Sequence of chain 1.A:
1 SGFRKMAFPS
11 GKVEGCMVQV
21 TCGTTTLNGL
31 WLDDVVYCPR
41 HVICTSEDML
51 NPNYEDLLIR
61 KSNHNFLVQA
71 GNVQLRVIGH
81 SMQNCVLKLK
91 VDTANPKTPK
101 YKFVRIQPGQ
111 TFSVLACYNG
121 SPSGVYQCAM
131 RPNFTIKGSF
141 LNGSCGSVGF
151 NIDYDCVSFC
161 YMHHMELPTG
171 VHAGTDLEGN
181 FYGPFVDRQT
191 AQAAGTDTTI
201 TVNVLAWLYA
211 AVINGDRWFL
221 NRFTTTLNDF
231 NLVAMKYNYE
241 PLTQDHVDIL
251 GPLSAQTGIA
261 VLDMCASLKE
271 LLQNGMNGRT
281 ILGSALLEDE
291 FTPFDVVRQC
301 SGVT

Sequence of chain 2.A:
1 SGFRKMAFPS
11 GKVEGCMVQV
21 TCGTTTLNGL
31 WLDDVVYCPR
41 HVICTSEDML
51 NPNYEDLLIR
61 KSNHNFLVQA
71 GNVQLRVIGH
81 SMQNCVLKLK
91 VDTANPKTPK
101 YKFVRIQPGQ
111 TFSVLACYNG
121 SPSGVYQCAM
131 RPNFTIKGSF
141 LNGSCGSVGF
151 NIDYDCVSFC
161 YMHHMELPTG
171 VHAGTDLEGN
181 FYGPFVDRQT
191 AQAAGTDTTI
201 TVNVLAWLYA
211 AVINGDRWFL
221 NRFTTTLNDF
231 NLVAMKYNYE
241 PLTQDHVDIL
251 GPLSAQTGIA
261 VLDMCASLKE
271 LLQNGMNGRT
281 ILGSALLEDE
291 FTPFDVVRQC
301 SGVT

Binding-site contacts:
Ligand atom O contacts residue ASN142 of chain 2.A at 3.5 Å.
Ligand atom N2 contacts residue GLU166 of chain 2.A at 3.1 Å (salt-bridge).
Ligand atom N2 contacts residue PHE140 of chain 2.A at 3.3 Å (h-bond).
Ligand atom C6 contacts residue HIS41 of chain 2.A at 3.5 Å.
Ligand atom C2 contacts residue HIS41 of chain 2.A at 3.6 Å.
Ligand atom C3 contacts residue ARG188 of chain 2.A at 3.8 Å.
Ligand atom C19 contacts residue LEU141 of chain 2.A at 3.8 Å (hydrophobic).
Ligand atom C12 contacts residue LEU141 of chain 2.A at 3.8 Å (hydrophobic).
Ligand atom C13 contacts residue HIS163 of chain 2.A at 3.6 Å.
Ligand atom C18 contacts residue ASN142 of chain 2.A at 3.5 Å.
Ligand atom C12 contacts residue HIS163 of chain 2.A at 3.9 Å.
Ligand atom C9 contacts residue HIS164 of chain 2.A at 3.9 Å.
Ligand atom O1 contacts residue SER144 of chain 2.A at 3.9 Å.
Ligand atom C4 contacts residue HIS41 of chain 2.A at 3.7 Å.
Ligand atom O1 contacts residue PHE140 of chain 2.A at 3.4 Å.
Ligand atom C contacts residue HIS41 of chain 2.A at 3.9 Å.
Ligand atom C14 contacts residue LEU141 of chain 2.A at 3.7 Å (hydrophobic).
Ligand atom C2 contacts residue ASP187 of chain 2.A at 3.6 Å.
Ligand atom O1 contacts residue HIS172 of chain 2.A at 3.4 Å.
Ligand atom O contacts residue CYS145 of chain 2.A at 3.4 Å (h-bond).
Ligand atom C1 contacts residue MET49 of chain 2.A at 3.7 Å (hydrophobic).
Ligand atom C3 contacts residue HIS41 of chain 2.A at 3.8 Å.
Ligand atom N1 contacts residue CYS145 of chain 2.A at 3.9 Å.
Ligand atom C1 contacts residue HIS41 of chain 2.A at 3.5 Å.
Ligand atom C11 contacts residue LEU141 of chain 2.A at 3.7 Å (hydrophobic).
Ligand atom C17 contacts residue ASN142 of chain 2.A at 3.8 Å.
Ligand atom C3 contacts residue ASP187 of chain 2.A at 3.7 Å.
Ligand atom C12 contacts residue SER144 of chain 2.A at 3.9 Å.
Ligand atom C10 contacts residue CYS145 of chain 2.A at 3.6 Å (hydrophobic).
Ligand atom C19 contacts residue ASN142 of chain 2.A at 3.7 Å.
Ligand atom C15 contacts residue GLU166 of chain 2.A at 3.8 Å.
Ligand atom C contacts residue MET49 of chain 2.A at 3.9 Å (hydrophobic).
Ligand atom O contacts residue LEU141 of chain 2.A at 3.8 Å.
Ligand atom O1 contacts residue HIS163 of chain 2.A at 2.6 Å (h-bond).
Ligand atom O1 contacts residue GLU166 of chain 2.A at 3.3 Å.
Ligand atom F contacts residue MET49 of chain 2.A at 3.0 Å.
Ligand atom C2 contacts residue TYR54 of chain 2.A at 3.6 Å (hydrophobic).
Ligand atom O contacts residue GLY143 of chain 2.A at 3.2 Å (h-bond).
Ligand atom C13 contacts residue GLU166 of chain 2.A at 3.5 Å.
Ligand atom C14 contacts residue GLU166 of chain 2.A at 3.9 Å.

The protein below binds the small molecule below.
Small molecule (SMILES): O=C(c1cc(=O)[nH]c2ccccc12)N1CCN(c2ccccc2F)CC1